This small molecule binds to this protein.
Small molecule (SMILES): O=C(O)[C@@](O)(COP(=O)(O)O)[C@H](O)[C@H](O)COP(=O)(O)O

Sequence of chain 1.O:
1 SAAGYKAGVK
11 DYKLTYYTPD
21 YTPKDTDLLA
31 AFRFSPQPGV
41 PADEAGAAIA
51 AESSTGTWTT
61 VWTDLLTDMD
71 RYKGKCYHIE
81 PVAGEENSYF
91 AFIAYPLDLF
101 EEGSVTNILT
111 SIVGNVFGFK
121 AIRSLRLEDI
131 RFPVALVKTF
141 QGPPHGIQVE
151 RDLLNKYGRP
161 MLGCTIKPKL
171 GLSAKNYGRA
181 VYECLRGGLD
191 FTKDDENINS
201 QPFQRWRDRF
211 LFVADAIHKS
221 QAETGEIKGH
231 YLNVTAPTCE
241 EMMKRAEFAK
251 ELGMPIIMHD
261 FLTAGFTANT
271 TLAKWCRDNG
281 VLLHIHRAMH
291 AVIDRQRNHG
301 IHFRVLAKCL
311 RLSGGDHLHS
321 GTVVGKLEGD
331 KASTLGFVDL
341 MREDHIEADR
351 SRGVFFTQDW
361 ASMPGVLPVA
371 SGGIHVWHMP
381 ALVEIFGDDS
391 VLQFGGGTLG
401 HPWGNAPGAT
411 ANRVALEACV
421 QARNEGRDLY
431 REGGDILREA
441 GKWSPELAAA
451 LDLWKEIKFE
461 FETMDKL

Binding-site contacts:
Ligand atom O5 contacts residue LEU327 of chain 1.M at 3.2 Å.
Ligand atom O6 contacts residue GLU52 of chain 1.O at 3.4 Å (salt-bridge).
Ligand atom O4P contacts residue HIS319 of chain 1.M at 2.6 Å (h-bond).
Ligand atom O3 contacts residue GLU196 of chain 1.M at 3.5 Å (salt-bridge).
Ligand atom O3P contacts residue THR57 of chain 1.O at 3.4 Å (h-bond).
Ligand atom O7 contacts residue ASN115 of chain 1.O at 2.9 Å (h-bond).
Ligand atom O6 contacts residue LYS326 of chain 1.M at 2.9 Å (salt-bridge).
Ligand atom C contacts residue ASN115 of chain 1.O at 3.4 Å.
Ligand atom C3 contacts residue FMT1 of chain 1.KA at 3.3 Å.
Ligand atom P1 contacts residue THR57 of chain 1.O at 3.5 Å.
Ligand atom C contacts residue MG1 of chain 1.IA at 3.0 Å.
Ligand atom O2 contacts residue MG1 of chain 1.IA at 2.4 Å.
Ligand atom O7 contacts residue MG1 of chain 1.IA at 2.4 Å.
Ligand atom O1P contacts residue THR57 of chain 1.O at 2.5 Å (h-bond).
Ligand atom C3 contacts residue SER371 of chain 1.M at 3.5 Å.
Ligand atom O2 contacts residue LYS167 of chain 1.M at 3.0 Å (salt-bridge).
Ligand atom O3P contacts residue GLY373 of chain 1.M at 2.8 Å (h-bond).
Ligand atom O3 contacts residue HIS286 of chain 1.M at 3.0 Å (h-bond).
Ligand atom O3P contacts residue LYS326 of chain 1.M at 2.8 Å (salt-bridge).
Ligand atom O3 contacts residue FMT1 of chain 1.KA at 2.4 Å (h-bond).
Ligand atom O2 contacts residue THR165 of chain 1.M at 3.1 Å (h-bond).
Ligand atom O3P contacts residue GLY372 of chain 1.M at 3.4 Å.
Ligand atom O1P contacts residue GLY396 of chain 1.M at 2.7 Å (h-bond).
Ligand atom O4 contacts residue SER371 of chain 1.M at 2.9 Å (h-bond).
Ligand atom O5P contacts residue ARG287 of chain 1.M at 2.6 Å.
Ligand atom O3 contacts residue MG1 of chain 1.IA at 2.4 Å.
Ligand atom O6P contacts residue ARG287 of chain 1.M at 2.8 Å (salt-bridge).
Ligand atom O2P contacts residue GLY395 of chain 1.M at 2.8 Å (h-bond).
Ligand atom O7 contacts residue LYS169 of chain 1.M at 2.8 Å (salt-bridge).
Ligand atom C2 contacts residue MG1 of chain 1.IA at 2.9 Å.
Ligand atom O4 contacts residue GLY372 of chain 1.M at 3.3 Å (h-bond).
Ligand atom O7 contacts residue ASP195 of chain 1.M at 3.2 Å (salt-bridge).
Ligand atom O3P contacts residue TRP58 of chain 1.O at 3.3 Å.
Ligand atom O4P contacts residue SER371 of chain 1.M at 3.5 Å (h-bond).
Ligand atom C contacts residue LYS167 of chain 1.M at 3.5 Å.
Ligand atom O7 contacts residue LYS167 of chain 1.M at 3.4 Å (salt-bridge).
Ligand atom O1 contacts residue LYS167 of chain 1.M at 3.3 Å (salt-bridge).
Ligand atom C3 contacts residue MG1 of chain 1.IA at 3.2 Å.
Ligand atom O7 contacts residue GLU196 of chain 1.M at 3.4 Å (salt-bridge).
Ligand atom O1P contacts residue LYS167 of chain 1.M at 3.4 Å.

Sequence of chain 1.M:
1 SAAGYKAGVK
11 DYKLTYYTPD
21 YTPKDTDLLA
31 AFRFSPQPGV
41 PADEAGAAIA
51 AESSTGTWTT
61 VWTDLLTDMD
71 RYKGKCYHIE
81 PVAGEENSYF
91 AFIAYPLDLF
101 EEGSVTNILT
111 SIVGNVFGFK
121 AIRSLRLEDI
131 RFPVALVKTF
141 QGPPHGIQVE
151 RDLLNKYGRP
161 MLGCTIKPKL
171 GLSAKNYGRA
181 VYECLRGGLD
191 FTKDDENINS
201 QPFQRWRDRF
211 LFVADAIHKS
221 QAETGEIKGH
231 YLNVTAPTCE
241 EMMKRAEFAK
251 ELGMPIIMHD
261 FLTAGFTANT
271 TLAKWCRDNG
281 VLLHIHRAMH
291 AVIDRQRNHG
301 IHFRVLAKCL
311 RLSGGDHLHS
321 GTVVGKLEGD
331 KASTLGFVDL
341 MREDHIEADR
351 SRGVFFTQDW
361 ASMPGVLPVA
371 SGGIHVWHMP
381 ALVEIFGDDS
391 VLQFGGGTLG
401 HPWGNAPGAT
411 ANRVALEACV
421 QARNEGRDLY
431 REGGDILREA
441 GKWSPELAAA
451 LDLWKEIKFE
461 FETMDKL